Binding-site contacts:
Ligand atom C4 contacts residue ASN67 of chain 1.A at 3.7 Å.
Ligand atom F28 contacts residue ARG114 of chain 1.A at 3.3 Å.
Ligand atom C24 contacts residue ARG114 of chain 1.A at 3.7 Å.
Ligand atom C16 contacts residue PHE126 of chain 1.A at 3.7 Å (hydrophobic).
Ligand atom F28 contacts residue ALA110 of chain 1.A at 3.2 Å.
Ligand atom C8 contacts residue GLN145 of chain 1.A at 3.6 Å.
Ligand atom C1 contacts residue ASN67 of chain 1.A at 3.5 Å.
Ligand atom F35 contacts residue ASN67 of chain 1.A at 3.1 Å.
Ligand atom O12 contacts residue MET104 of chain 1.A at 3.7 Å.
Ligand atom C25 contacts residue LEU111 of chain 1.A at 3.6 Å (hydrophobic).
Ligand atom F28 contacts residue LEU111 of chain 1.A at 3.4 Å.
Ligand atom N20 contacts residue GLN73 of chain 1.A at 3.3 Å (h-bond).
Ligand atom C15 contacts residue MET107 of chain 1.A at 3.8 Å (hydrophobic).
Ligand atom C18 contacts residue LEU66 of chain 1.A at 3.3 Å (hydrophobic).
Ligand atom N21 contacts residue GLN73 of chain 1.A at 3.7 Å.
Ligand atom C17 contacts residue LEU66 of chain 1.A at 3.5 Å (hydrophobic).
Ligand atom C14 contacts residue MET149 of chain 1.A at 3.8 Å (hydrophobic).
Ligand atom N20 contacts residue LEU69 of chain 1.A at 3.5 Å.
Ligand atom C23 contacts residue PHE126 of chain 1.A at 3.0 Å (hydrophobic).
Ligand atom F34 contacts residue TYR238 of chain 1.A at 3.3 Å.
Ligand atom C19 contacts residue LEU69 of chain 1.A at 3.6 Å (hydrophobic).
Ligand atom N29 contacts residue ASN67 of chain 1.A at 2.8 Å (h-bond).
Ligand atom N21 contacts residue PHE126 of chain 1.A at 3.6 Å.
Ligand atom C26 contacts residue LEU111 of chain 1.A at 3.6 Å (hydrophobic).
Ligand atom F34 contacts residue MET63 of chain 1.A at 3.2 Å.
Ligand atom C2 contacts residue ASN67 of chain 1.A at 3.5 Å.
Ligand atom C26 contacts residue MET107 of chain 1.A at 3.5 Å (hydrophobic).
Ligand atom C24 contacts residue PHE126 of chain 1.A at 3.4 Å (hydrophobic).
Ligand atom C10 contacts residue LEU66 of chain 1.A at 3.7 Å (hydrophobic).
Ligand atom F33 contacts residue CYS239 of chain 1.A at 3.5 Å.
Ligand atom O31 contacts residue GLN145 of chain 1.A at 2.9 Å (h-bond).
Ligand atom F33 contacts residue THR242 of chain 1.A at 3.4 Å.
Ligand atom C19 contacts residue LEU66 of chain 1.A at 3.2 Å (hydrophobic).
Ligand atom C27 contacts residue MET107 of chain 1.A at 3.7 Å (hydrophobic).
Ligand atom C22 contacts residue GLN73 of chain 1.A at 3.4 Å.
Ligand atom F33 contacts residue TYR238 of chain 1.A at 3.5 Å.
Ligand atom C19 contacts residue GLY70 of chain 1.A at 3.4 Å.
Ligand atom C23 contacts residue GLN73 of chain 1.A at 3.3 Å.
Ligand atom O31 contacts residue CYS239 of chain 1.A at 3.4 Å.
Ligand atom F35 contacts residue PHE252 of chain 1.A at 3.8 Å.

Sequence of chain 1.A:
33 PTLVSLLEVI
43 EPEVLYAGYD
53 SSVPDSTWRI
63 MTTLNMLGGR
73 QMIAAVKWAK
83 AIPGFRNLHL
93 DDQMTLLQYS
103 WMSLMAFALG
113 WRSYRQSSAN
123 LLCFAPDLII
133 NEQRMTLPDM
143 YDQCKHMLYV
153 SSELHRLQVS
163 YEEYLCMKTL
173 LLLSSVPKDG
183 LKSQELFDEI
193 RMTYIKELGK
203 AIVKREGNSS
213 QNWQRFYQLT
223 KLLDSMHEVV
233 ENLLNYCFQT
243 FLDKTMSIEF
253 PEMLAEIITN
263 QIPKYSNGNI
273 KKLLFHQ

This small molecule binds to this protein.
Small molecule (SMILES): C[C@H](NC(=O)C(F)(F)F)[C@H](Oc1ccc2c(cnn2-c2ccc(F)cc2)c1)c1ccccc1